A small-molecule ligand and the protein it binds are described below.
Small molecule (SMILES): O=C(COP(=O)(O)O)[C@H](O)[C@H](O)COP(=O)(O)O

Binding-site contacts:
Ligand atom O5P contacts residue SER379 of chain 2.B at 2.6 Å (h-bond).
Ligand atom P1 contacts residue TRP66 of chain 1.A at 3.9 Å.
Ligand atom O6P contacts residue ARG295 of chain 2.B at 2.8 Å (salt-bridge).
Ligand atom C1 contacts residue LYS334 of chain 2.B at 3.2 Å.
Ligand atom O3 contacts residue SER379 of chain 2.B at 2.3 Å (h-bond).
Ligand atom C3 contacts residue SER379 of chain 2.B at 3.7 Å.
Ligand atom C2 contacts residue LYS175 of chain 2.B at 4.0 Å.
Ligand atom O1P contacts residue THR65 of chain 1.A at 3.1 Å.
Ligand atom O4P contacts residue SER379 of chain 2.B at 4.0 Å.
Ligand atom O1 contacts residue LYS175 of chain 2.B at 3.2 Å (salt-bridge).
Ligand atom O2P contacts residue GLY403 of chain 2.B at 3.2 Å (h-bond).
Ligand atom O3P contacts residue LYS334 of chain 2.B at 3.3 Å.
Ligand atom C4 contacts residue HIS294 of chain 2.B at 3.4 Å.
Ligand atom O1P contacts residue TRP66 of chain 1.A at 3.7 Å.
Ligand atom O5 contacts residue HIS327 of chain 2.B at 4.0 Å.
Ligand atom C5 contacts residue ASN123 of chain 1.A at 3.4 Å.
Ligand atom O2 contacts residue LYS175 of chain 2.B at 3.5 Å (salt-bridge).
Ligand atom P2 contacts residue SER379 of chain 2.B at 3.8 Å.
Ligand atom O4 contacts residue HIS294 of chain 2.B at 2.5 Å (h-bond).
Ligand atom O4P contacts residue LEU335 of chain 2.B at 3.0 Å.
Ligand atom O1P contacts residue LYS175 of chain 2.B at 3.1 Å.
Ligand atom O3P contacts residue TRP66 of chain 1.A at 3.1 Å.
Ligand atom O2P contacts residue GLY404 of chain 2.B at 3.8 Å.
Ligand atom O4 contacts residue GLU204 of chain 2.B at 2.5 Å (salt-bridge).
Ligand atom O5 contacts residue HIS294 of chain 2.B at 3.9 Å.
Ligand atom O3 contacts residue GLY380 of chain 2.B at 3.8 Å.
Ligand atom O2 contacts residue LYS177 of chain 2.B at 3.8 Å.
Ligand atom O3P contacts residue GLY380 of chain 2.B at 3.6 Å.
Ligand atom O6P contacts residue HIS327 of chain 2.B at 3.2 Å.
Ligand atom O1P contacts residue GLY404 of chain 2.B at 3.6 Å.
Ligand atom O2 contacts residue ASP203 of chain 2.B at 3.2 Å (salt-bridge).
Ligand atom C1 contacts residue LYS175 of chain 2.B at 3.8 Å.
Ligand atom O2 contacts residue GLU204 of chain 2.B at 3.5 Å (salt-bridge).
Ligand atom O5 contacts residue ASN123 of chain 1.A at 3.4 Å (h-bond).
Ligand atom O5P contacts residue HIS327 of chain 2.B at 3.3 Å (h-bond).
Ligand atom C4 contacts residue SER379 of chain 2.B at 4.1 Å.
Ligand atom O4 contacts residue ASN123 of chain 1.A at 3.7 Å.
Ligand atom P1 contacts residue LYS175 of chain 2.B at 4.0 Å.
Ligand atom O3P contacts residue GLY381 of chain 2.B at 3.0 Å (h-bond).
Ligand atom C4 contacts residue GLU204 of chain 2.B at 4.0 Å.

Sequence of chain 1.A:
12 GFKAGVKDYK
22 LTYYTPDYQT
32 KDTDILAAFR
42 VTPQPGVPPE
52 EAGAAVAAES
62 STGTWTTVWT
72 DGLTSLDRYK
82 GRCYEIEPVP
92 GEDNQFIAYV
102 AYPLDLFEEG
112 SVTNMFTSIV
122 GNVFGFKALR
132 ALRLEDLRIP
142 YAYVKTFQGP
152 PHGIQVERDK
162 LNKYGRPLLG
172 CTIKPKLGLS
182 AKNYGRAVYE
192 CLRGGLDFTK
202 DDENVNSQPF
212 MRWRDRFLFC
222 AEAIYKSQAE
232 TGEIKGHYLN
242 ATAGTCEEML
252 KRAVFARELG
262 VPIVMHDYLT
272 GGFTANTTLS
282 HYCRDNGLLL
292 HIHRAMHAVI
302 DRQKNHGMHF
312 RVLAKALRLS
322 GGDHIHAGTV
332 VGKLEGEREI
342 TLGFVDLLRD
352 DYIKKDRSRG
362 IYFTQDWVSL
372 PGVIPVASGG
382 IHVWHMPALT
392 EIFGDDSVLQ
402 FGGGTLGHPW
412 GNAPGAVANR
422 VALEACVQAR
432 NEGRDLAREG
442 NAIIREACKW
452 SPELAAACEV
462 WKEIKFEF

Sequence of chain 2.B:
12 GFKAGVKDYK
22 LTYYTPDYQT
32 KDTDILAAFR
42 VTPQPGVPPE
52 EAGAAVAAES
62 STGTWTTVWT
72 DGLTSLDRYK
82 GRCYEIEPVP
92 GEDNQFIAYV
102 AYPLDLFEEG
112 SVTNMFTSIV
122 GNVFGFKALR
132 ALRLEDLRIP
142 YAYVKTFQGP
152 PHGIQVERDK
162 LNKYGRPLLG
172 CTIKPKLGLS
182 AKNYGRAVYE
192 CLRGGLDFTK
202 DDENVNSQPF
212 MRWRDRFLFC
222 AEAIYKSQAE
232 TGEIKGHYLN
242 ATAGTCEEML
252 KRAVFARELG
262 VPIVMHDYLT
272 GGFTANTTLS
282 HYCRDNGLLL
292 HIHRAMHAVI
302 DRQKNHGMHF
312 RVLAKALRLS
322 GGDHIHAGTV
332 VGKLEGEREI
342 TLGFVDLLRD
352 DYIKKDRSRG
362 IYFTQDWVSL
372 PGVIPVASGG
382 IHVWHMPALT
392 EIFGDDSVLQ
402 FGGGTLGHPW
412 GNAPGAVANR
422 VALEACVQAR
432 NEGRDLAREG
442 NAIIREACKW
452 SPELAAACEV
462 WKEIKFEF